The small molecule below binds the protein below.
Small molecule (SMILES): CC(=O)N[C@@H]1[C@@H](O)[C@H](O)[C@@H](CO)O[C@H]1O

Binding-site contacts:
Ligand atom C8 contacts residue TYR252 of chain 2.A at 3.7 Å (hydrophobic).
Ligand atom O7 contacts residue LYS315 of chain 2.A at 4.1 Å.
Ligand atom C7 contacts residue TYR252 of chain 2.A at 4.2 Å (hydrophobic).
Ligand atom C3 contacts residue ASN255 of chain 2.A at 3.8 Å.
Ligand atom C2 contacts residue ASN255 of chain 2.A at 2.5 Å.
Ligand atom N2 contacts residue ASN255 of chain 2.A at 3.0 Å (h-bond).
Ligand atom O7 contacts residue ASN255 of chain 2.A at 3.7 Å.
Ligand atom C4 contacts residue ASN255 of chain 2.A at 4.2 Å.
Ligand atom O5 contacts residue ASN255 of chain 2.A at 2.3 Å (h-bond).
Ligand atom C8 contacts residue PRO307 of chain 2.A at 4.0 Å (hydrophobic).
Ligand atom C7 contacts residue ASN255 of chain 2.A at 3.6 Å.
Ligand atom C1 contacts residue ASN255 of chain 2.A at 1.4 Å.
Ligand atom C5 contacts residue ASN255 of chain 2.A at 3.6 Å.
Ligand atom O7 contacts residue TYR252 of chain 2.A at 3.6 Å.
Ligand atom C8 contacts residue ASP251 of chain 2.A at 4.2 Å.

Sequence of chain 2.A:
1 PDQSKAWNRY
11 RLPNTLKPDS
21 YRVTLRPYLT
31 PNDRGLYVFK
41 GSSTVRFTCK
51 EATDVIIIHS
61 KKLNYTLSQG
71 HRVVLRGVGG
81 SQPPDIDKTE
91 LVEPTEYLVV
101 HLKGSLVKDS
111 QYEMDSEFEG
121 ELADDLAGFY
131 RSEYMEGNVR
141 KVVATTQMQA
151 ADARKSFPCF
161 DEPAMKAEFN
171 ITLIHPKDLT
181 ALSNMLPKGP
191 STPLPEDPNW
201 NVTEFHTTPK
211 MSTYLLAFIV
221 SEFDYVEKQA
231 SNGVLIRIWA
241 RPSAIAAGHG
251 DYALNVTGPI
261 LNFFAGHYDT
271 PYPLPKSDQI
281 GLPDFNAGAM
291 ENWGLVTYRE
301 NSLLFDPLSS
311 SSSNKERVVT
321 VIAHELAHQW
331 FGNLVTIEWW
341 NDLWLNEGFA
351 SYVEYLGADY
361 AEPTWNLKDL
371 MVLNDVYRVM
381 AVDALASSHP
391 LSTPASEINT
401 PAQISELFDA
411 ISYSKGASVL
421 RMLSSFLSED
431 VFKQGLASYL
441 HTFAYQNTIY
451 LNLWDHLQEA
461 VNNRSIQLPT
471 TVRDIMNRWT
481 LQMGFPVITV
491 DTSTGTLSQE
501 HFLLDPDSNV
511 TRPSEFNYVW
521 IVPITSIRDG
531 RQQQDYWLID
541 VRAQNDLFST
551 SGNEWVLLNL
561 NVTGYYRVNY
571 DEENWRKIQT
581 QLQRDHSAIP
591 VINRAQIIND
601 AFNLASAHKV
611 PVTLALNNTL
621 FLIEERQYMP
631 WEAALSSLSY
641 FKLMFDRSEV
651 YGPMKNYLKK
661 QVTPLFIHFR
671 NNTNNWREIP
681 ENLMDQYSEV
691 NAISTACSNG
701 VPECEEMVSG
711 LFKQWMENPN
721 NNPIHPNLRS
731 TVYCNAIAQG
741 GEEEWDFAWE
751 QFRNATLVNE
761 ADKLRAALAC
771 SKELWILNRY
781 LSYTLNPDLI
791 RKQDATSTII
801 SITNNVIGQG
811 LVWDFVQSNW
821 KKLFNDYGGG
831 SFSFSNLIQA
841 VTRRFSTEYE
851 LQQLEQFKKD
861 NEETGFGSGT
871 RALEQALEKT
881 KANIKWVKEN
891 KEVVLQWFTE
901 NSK